The protein below binds the small molecule below.
Small molecule (SMILES): CC(=O)N[C@@H]1[C@@H](O)[C@H](O)[C@@H](CO)O[C@H]1O

Sequence of chain 1.C:
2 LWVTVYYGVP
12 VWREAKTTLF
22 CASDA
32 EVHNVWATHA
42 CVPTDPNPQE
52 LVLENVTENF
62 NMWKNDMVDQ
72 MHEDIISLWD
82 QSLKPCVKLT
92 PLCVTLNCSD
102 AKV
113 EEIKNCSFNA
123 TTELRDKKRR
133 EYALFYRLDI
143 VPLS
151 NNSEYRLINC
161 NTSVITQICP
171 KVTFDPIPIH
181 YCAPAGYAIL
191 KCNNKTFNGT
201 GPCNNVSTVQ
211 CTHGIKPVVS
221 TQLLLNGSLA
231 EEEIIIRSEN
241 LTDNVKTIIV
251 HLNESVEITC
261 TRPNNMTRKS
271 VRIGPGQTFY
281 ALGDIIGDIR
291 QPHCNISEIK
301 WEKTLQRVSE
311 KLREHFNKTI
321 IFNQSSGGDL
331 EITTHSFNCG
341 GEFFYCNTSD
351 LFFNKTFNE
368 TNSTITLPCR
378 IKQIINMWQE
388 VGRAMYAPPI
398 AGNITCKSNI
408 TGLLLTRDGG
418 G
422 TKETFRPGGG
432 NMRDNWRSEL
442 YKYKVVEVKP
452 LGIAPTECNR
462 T

Binding-site contacts:
Ligand atom C2 contacts residue ASN317 of chain 1.C at 2.6 Å.
Ligand atom C3 contacts residue ASN317 of chain 1.C at 3.9 Å.
Ligand atom C4 contacts residue ASN317 of chain 1.C at 4.3 Å.
Ligand atom C5 contacts residue ASN317 of chain 1.C at 3.6 Å.
Ligand atom C7 contacts residue ASN317 of chain 1.C at 3.2 Å.
Ligand atom N2 contacts residue ASN317 of chain 1.C at 3.1 Å (h-bond).
Ligand atom C1 contacts residue ASN317 of chain 1.C at 1.5 Å.
Ligand atom O5 contacts residue ASN317 of chain 1.C at 2.3 Å (h-bond).
Ligand atom C8 contacts residue ASN317 of chain 1.C at 4.1 Å.
Ligand atom O7 contacts residue ASN317 of chain 1.C at 3.2 Å (h-bond).